Sequence of chain 1.A:
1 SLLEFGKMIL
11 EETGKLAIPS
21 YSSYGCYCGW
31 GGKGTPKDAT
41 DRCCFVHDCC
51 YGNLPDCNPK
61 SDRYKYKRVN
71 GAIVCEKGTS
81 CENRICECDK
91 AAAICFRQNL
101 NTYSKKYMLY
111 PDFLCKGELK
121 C

This small molecule binds to this protein.
Small molecule (SMILES): COc1ccc2c(c1)c(CC(=O)O)c(C)n2C(=O)c1ccc(Cl)cc1

Binding-site contacts:
Ligand atom C12 contacts residue PRO55 of chain 1.A at 3.5 Å (hydrophobic).
Ligand atom C2 contacts residue TYR51 of chain 1.A at 4.4 Å (hydrophobic).
Ligand atom O3 contacts residue GLY29 of chain 1.A at 4.3 Å.
Ligand atom C6 contacts residue ASP48 of chain 1.A at 3.2 Å.
Ligand atom C14 contacts residue PRO55 of chain 1.A at 4.0 Å (hydrophobic).
Ligand atom C11 contacts residue PRO55 of chain 1.A at 3.7 Å (hydrophobic).
Ligand atom C3 contacts residue ASP48 of chain 1.A at 3.8 Å.
Ligand atom C4 contacts residue GLY52 of chain 1.A at 4.1 Å.
Ligand atom C1 contacts residue TYR51 of chain 1.A at 4.3 Å (hydrophobic).
Ligand atom C18 contacts residue LYS60 of chain 1.A at 4.2 Å.
Ligand atom O3 contacts residue ASP48 of chain 1.A at 3.8 Å.
Ligand atom C3 contacts residue GLY52 of chain 1.A at 4.5 Å.
Ligand atom C6 contacts residue CYS49 of chain 1.A at 4.1 Å (hydrophobic).
Ligand atom C17 contacts residue TYR51 of chain 1.A at 3.8 Å (hydrophobic).
Ligand atom C7 contacts residue TYR51 of chain 1.A at 4.4 Å (hydrophobic).
Ligand atom O contacts residue ASP48 of chain 1.A at 3.3 Å (salt-bridge).
Ligand atom CL contacts residue PRO55 of chain 1.A at 4.5 Å.
Ligand atom C15 contacts residue PRO55 of chain 1.A at 4.3 Å (hydrophobic).
Ligand atom C6 contacts residue GLY52 of chain 1.A at 4.3 Å.
Ligand atom C2 contacts residue ASP48 of chain 1.A at 4.1 Å.
Ligand atom C10 contacts residue PRO55 of chain 1.A at 4.2 Å (hydrophobic).
Ligand atom C13 contacts residue PRO55 of chain 1.A at 3.6 Å (hydrophobic).
Ligand atom O2 contacts residue LYS60 of chain 1.A at 3.1 Å (salt-bridge).
Ligand atom C16 contacts residue LYS60 of chain 1.A at 3.7 Å.